This small molecule binds to this protein.
Small molecule (SMILES): CC(=O)N[C@@H]1[C@@H](O)[C@H](O)[C@@H](CO)O[C@H]1O

Binding-site contacts:
Ligand atom C5 contacts residue ASN169 of chain 1.C at 3.7 Å.
Ligand atom C7 contacts residue ASN240 of chain 1.C at 4.0 Å.
Ligand atom C8 contacts residue PRO221 of chain 1.A at 4.3 Å (hydrophobic).
Ligand atom N2 contacts residue ASN169 of chain 1.C at 2.7 Å (h-bond).
Ligand atom C8 contacts residue ASP241 of chain 1.C at 4.0 Å.
Ligand atom C8 contacts residue ASN240 of chain 1.C at 3.7 Å.
Ligand atom N2 contacts residue ASN240 of chain 1.C at 3.2 Å (h-bond).
Ligand atom C1 contacts residue ASN240 of chain 1.C at 4.0 Å.
Ligand atom C8 contacts residue ASN169 of chain 1.C at 4.2 Å.
Ligand atom O7 contacts residue ALA242 of chain 1.C at 4.0 Å.
Ligand atom C2 contacts residue ASN240 of chain 1.C at 4.0 Å.
Ligand atom C3 contacts residue ASN169 of chain 1.C at 3.7 Å.
Ligand atom C7 contacts residue ALA242 of chain 1.C at 3.9 Å (hydrophobic).
Ligand atom C4 contacts residue ASN169 of chain 1.C at 4.2 Å.
Ligand atom C7 contacts residue ASN169 of chain 1.C at 3.2 Å.
Ligand atom O5 contacts residue ASN169 of chain 1.C at 2.4 Å (h-bond).
Ligand atom O7 contacts residue ASN169 of chain 1.C at 3.5 Å (h-bond).
Ligand atom C3 contacts residue ASN240 of chain 1.C at 4.3 Å.
Ligand atom C8 contacts residue ALA242 of chain 1.C at 3.6 Å (hydrophobic).
Ligand atom C2 contacts residue ASN169 of chain 1.C at 2.3 Å.
Ligand atom C1 contacts residue ASN169 of chain 1.C at 1.4 Å.

Sequence of chain 1.C:
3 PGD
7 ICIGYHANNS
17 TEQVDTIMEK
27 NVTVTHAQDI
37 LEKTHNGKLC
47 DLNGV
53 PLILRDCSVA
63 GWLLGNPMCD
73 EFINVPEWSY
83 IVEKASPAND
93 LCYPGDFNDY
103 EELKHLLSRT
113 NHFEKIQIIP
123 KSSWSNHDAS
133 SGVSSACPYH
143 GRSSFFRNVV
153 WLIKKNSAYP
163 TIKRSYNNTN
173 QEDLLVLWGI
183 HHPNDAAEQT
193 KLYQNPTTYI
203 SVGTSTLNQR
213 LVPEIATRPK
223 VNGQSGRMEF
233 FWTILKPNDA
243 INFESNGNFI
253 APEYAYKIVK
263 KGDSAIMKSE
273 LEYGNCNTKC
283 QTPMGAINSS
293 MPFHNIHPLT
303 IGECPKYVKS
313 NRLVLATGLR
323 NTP

Sequence of chain 1.A:
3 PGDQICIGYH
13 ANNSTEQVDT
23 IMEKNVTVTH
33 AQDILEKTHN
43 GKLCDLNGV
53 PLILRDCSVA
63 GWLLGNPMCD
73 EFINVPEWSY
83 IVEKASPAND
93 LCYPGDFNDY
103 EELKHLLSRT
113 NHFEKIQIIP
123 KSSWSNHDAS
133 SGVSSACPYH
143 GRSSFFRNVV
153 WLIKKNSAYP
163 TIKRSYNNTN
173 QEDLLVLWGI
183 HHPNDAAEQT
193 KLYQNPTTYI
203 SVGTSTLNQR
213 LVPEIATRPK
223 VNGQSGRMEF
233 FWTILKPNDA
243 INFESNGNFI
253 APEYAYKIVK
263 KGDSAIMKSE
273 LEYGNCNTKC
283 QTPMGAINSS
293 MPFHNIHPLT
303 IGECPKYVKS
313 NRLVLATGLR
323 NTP